Binding-site contacts:
Ligand atom C8 contacts residue ARG106 of chain 2.B at 4.1 Å.
Ligand atom O7 contacts residue ASN107 of chain 2.B at 4.4 Å.
Ligand atom C7 contacts residue ASN107 of chain 2.B at 3.8 Å.
Ligand atom O7 contacts residue ARG106 of chain 2.B at 4.3 Å.
Ligand atom C7 contacts residue ASN105 of chain 2.B at 3.9 Å.
Ligand atom C5 contacts residue ASN107 of chain 2.B at 3.7 Å.
Ligand atom O5 contacts residue ASN107 of chain 2.B at 2.5 Å (h-bond).
Ligand atom C1 contacts residue ASN107 of chain 2.B at 1.4 Å.
Ligand atom C7 contacts residue ARG106 of chain 2.B at 4.3 Å.
Ligand atom O7 contacts residue ASN105 of chain 2.B at 3.7 Å.
Ligand atom C4 contacts residue ASN107 of chain 2.B at 4.2 Å.
Ligand atom C8 contacts residue ASN105 of chain 2.B at 3.4 Å.
Ligand atom C2 contacts residue GLU110 of chain 2.B at 4.2 Å.
Ligand atom C3 contacts residue ASN107 of chain 2.B at 3.7 Å.
Ligand atom N2 contacts residue ASN107 of chain 2.B at 2.7 Å (h-bond).
Ligand atom C4 contacts residue GLU110 of chain 2.B at 4.0 Å.
Ligand atom O7 contacts residue GLU110 of chain 2.B at 4.3 Å.
Ligand atom C3 contacts residue GLU110 of chain 2.B at 4.5 Å.
Ligand atom O3 contacts residue GLU110 of chain 2.B at 4.4 Å.
Ligand atom C2 contacts residue ASN107 of chain 2.B at 2.4 Å.
Ligand atom C8 contacts residue ASN107 of chain 2.B at 4.4 Å.

A small-molecule ligand and the protein it binds are described below.
Small molecule (SMILES): CC(=O)N[C@@H]1[C@@H](O)[C@H](O)[C@@H](CO)O[C@H]1O

Sequence of chain 2.B:
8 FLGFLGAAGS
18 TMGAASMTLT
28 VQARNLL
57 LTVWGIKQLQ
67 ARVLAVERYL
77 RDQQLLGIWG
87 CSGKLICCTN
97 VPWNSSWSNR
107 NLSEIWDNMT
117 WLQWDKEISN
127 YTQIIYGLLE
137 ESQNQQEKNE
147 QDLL